This protein binds this small molecule.
Small molecule (SMILES): CO[C@@H](Cc1ccc(OCCc2nc(-c3ccccc3)oc2C)c2ccsc12)C(=O)O

Binding-site contacts:
Ligand atom C28 contacts residue PHE76 of chain 1.A at 3.7 Å (hydrophobic).
Ligand atom O21 contacts residue HIS243 of chain 1.A at 2.9 Å (h-bond).
Ligand atom C31 contacts residue GLY78 of chain 1.A at 3.9 Å.
Ligand atom C4 contacts residue CYS79 of chain 1.A at 3.9 Å (hydrophobic).
Ligand atom N1 contacts residue ILE135 of chain 1.A at 3.5 Å.
Ligand atom C5 contacts residue CYS79 of chain 1.A at 3.6 Å (hydrophobic).
Ligand atom C12 contacts residue LYS161 of chain 1.A at 3.8 Å.
Ligand atom O21 contacts residue HIS117 of chain 1.A at 3.6 Å.
Ligand atom C25 contacts residue VAL133 of chain 1.A at 3.9 Å (hydrophobic).
Ligand atom C10 contacts residue HIS243 of chain 1.A at 3.8 Å.
Ligand atom C4 contacts residue ILE135 of chain 1.A at 3.7 Å (hydrophobic).
Ligand atom O3 contacts residue ILE135 of chain 1.A at 3.9 Å.
Ligand atom C2 contacts residue ILE135 of chain 1.A at 3.6 Å (hydrophobic).
Ligand atom O18 contacts residue TYR267 of chain 1.A at 3.7 Å.
Ligand atom C10 contacts residue TYR267 of chain 1.A at 3.5 Å (hydrophobic).
Ligand atom C11 contacts residue TYR121 of chain 1.A at 3.9 Å (hydrophobic).
Ligand atom S9 contacts residue LYS161 of chain 1.A at 3.5 Å (salt-bridge).
Ligand atom C13 contacts residue CYS79 of chain 1.A at 3.5 Å (hydrophobic).
Ligand atom O3 contacts residue CYS79 of chain 1.A at 3.6 Å.
Ligand atom C26 contacts residue GLY78 of chain 1.A at 3.7 Å.
Ligand atom C12 contacts residue PHE157 of chain 1.A at 3.7 Å (hydrophobic).
Ligand atom O22 contacts residue LEU124 of chain 1.A at 4.0 Å.
Ligand atom C25 contacts residue CYS79 of chain 1.A at 3.8 Å (hydrophobic).
Ligand atom C7 contacts residue CYS79 of chain 1.A at 3.5 Å (hydrophobic).
Ligand atom O24 contacts residue HIS243 of chain 1.A at 3.2 Å (h-bond).
Ligand atom C10 contacts residue HIS117 of chain 1.A at 3.4 Å.
Ligand atom O18 contacts residue LEU263 of chain 1.A at 3.7 Å.
Ligand atom C17 contacts residue CYS79 of chain 1.A at 3.1 Å (hydrophobic).
Ligand atom C15 contacts residue LEU124 of chain 1.A at 3.9 Å (hydrophobic).
Ligand atom C23 contacts residue LEU124 of chain 1.A at 3.2 Å (hydrophobic).
Ligand atom C29 contacts residue GLY78 of chain 1.A at 3.6 Å.
Ligand atom C28 contacts residue CYS79 of chain 1.A at 3.9 Å (hydrophobic).
Ligand atom O18 contacts residue SER83 of chain 1.A at 2.6 Å (h-bond).
Ligand atom O21 contacts residue TYR267 of chain 1.A at 2.7 Å (h-bond).
Ligand atom C19 contacts residue CYS79 of chain 1.A at 3.5 Å (hydrophobic).
Ligand atom C10 contacts residue SER83 of chain 1.A at 3.7 Å.
Ligand atom O18 contacts residue HIS117 of chain 1.A at 2.6 Å (h-bond).
Ligand atom C7 contacts residue ILE135 of chain 1.A at 3.9 Å (hydrophobic).
Ligand atom S9 contacts residue HIS243 of chain 1.A at 3.4 Å.
Ligand atom O22 contacts residue CYS79 of chain 1.A at 3.5 Å (h-bond).

Sequence of chain 1.A:
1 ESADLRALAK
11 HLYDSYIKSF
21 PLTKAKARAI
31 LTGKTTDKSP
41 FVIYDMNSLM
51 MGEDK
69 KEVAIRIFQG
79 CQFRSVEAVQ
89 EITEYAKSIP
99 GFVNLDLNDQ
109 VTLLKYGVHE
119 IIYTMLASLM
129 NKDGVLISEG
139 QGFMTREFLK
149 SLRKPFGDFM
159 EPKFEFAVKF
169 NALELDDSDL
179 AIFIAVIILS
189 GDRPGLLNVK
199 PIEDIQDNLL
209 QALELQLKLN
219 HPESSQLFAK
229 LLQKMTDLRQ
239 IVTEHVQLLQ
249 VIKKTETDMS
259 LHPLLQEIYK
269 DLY